The protein below binds the small molecule below.
Small molecule (SMILES): CC(C)CN(C[C@@H](O)[C@H](Cc1ccccc1)NC(=O)O[C@H]1CO[C@H]2OCC[C@H]21)S(=O)(=O)c1ccc(N)cc1

Sequence of chain 1.B:
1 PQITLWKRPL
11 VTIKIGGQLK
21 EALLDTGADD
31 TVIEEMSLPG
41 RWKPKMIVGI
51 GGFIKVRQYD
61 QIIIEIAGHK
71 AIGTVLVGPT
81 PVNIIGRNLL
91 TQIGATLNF

Sequence of chain 1.A:
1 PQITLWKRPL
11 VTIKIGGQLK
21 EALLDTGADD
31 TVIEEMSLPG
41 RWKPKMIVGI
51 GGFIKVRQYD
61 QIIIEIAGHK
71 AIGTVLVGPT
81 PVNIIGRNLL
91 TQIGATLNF

Binding-site contacts:
Ligand atom C36 contacts residue GLY49 of chain 1.B at 3.5 Å.
Ligand atom C17 contacts residue ASP25 of chain 1.B at 3.3 Å.
Ligand atom C5 contacts residue ILE84 of chain 1.A at 3.7 Å (hydrophobic).
Ligand atom C35 contacts residue PRO81 of chain 1.A at 3.5 Å (hydrophobic).
Ligand atom O28 contacts residue ASP29 of chain 1.B at 3.0 Å (salt-bridge).
Ligand atom O26 contacts residue ASP29 of chain 1.B at 3.1 Å (salt-bridge).
Ligand atom C4 contacts residue ALA28 of chain 1.A at 3.5 Å (hydrophobic).
Ligand atom O9 contacts residue ILE84 of chain 1.A at 3.4 Å.
Ligand atom C4 contacts residue ILE84 of chain 1.A at 2.5 Å (hydrophobic).
Ligand atom C12 contacts residue GLY27 of chain 1.A at 3.5 Å.
Ligand atom C6 contacts residue VAL48 of chain 1.A at 3.2 Å (hydrophobic).
Ligand atom C3 contacts residue VAL32 of chain 1.A at 3.3 Å (hydrophobic).
Ligand atom C3 contacts residue ILE84 of chain 1.A at 3.0 Å (hydrophobic).
Ligand atom C34 contacts residue VAL82 of chain 1.A at 3.7 Å (hydrophobic).
Ligand atom O18 contacts residue ASP25 of chain 1.A at 2.4 Å (salt-bridge).
Ligand atom O10 contacts residue GLY49 of chain 1.A at 3.0 Å.
Ligand atom C27 contacts residue ASP29 of chain 1.B at 3.6 Å.
Ligand atom O10 contacts residue VAL48 of chain 1.A at 3.5 Å (h-bond).
Ligand atom O10 contacts residue ILE50 of chain 1.B at 3.5 Å.
Ligand atom C2 contacts residue ASP30 of chain 1.A at 3.6 Å.
Ligand atom N1 contacts residue ASP30 of chain 1.A at 3.0 Å (salt-bridge).
Ligand atom O23 contacts residue ALA28 of chain 1.B at 3.6 Å.
Ligand atom C32 contacts residue ASP25 of chain 1.A at 3.3 Å.
Ligand atom C15 contacts residue GLY27 of chain 1.A at 3.6 Å.
Ligand atom O22 contacts residue ILE50 of chain 1.A at 3.6 Å.
Ligand atom C16 contacts residue ASP25 of chain 1.A at 3.0 Å.
Ligand atom C13 contacts residue GLY27 of chain 1.A at 3.7 Å.
Ligand atom O18 contacts residue GLY27 of chain 1.B at 3.4 Å.
Ligand atom C36 contacts residue ILE50 of chain 1.B at 3.5 Å (hydrophobic).
Ligand atom C3 contacts residue ALA28 of chain 1.A at 3.4 Å (hydrophobic).
Ligand atom C3 contacts residue ASP30 of chain 1.A at 3.2 Å.
Ligand atom C31 contacts residue VAL48 of chain 1.B at 3.5 Å (hydrophobic).
Ligand atom O9 contacts residue ILE50 of chain 1.B at 3.5 Å.
Ligand atom N20 contacts residue GLY27 of chain 1.B at 3.1 Å (h-bond).
Ligand atom O26 contacts residue ASP30 of chain 1.B at 3.3 Å (salt-bridge).
Ligand atom C36 contacts residue PRO81 of chain 1.A at 3.4 Å (hydrophobic).
Ligand atom C30 contacts residue VAL48 of chain 1.B at 3.1 Å (hydrophobic).
Ligand atom C29 contacts residue GLY27 of chain 1.B at 3.6 Å.
Ligand atom C17 contacts residue ASP25 of chain 1.A at 3.1 Å.
Ligand atom O18 contacts residue ASP25 of chain 1.B at 2.7 Å (salt-bridge).